Sequence of chain 1.DA:
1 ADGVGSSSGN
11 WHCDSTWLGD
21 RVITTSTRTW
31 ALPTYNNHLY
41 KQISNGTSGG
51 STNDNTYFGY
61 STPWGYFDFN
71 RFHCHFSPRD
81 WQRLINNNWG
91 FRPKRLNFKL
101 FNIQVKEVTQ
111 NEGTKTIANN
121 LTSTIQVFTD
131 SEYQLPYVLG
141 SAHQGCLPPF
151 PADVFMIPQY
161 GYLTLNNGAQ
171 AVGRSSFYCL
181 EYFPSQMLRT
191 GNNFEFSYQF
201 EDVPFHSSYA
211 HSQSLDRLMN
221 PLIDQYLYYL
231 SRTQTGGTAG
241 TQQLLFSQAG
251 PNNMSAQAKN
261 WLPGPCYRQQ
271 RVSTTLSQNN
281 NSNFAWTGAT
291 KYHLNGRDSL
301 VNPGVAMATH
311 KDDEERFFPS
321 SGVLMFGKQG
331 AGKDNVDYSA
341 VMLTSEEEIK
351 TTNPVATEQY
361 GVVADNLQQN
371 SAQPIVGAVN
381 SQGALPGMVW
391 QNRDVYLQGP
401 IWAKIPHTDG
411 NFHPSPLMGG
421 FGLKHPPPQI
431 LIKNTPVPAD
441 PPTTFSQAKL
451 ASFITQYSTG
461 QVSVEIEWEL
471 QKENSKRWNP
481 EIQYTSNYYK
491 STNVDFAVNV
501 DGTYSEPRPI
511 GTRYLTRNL

Binding-site contacts:
Ligand atom P contacts residue DC1 of chain 1.OD at 1.6 Å.
Ligand atom O5' contacts residue DC1 of chain 1.OD at 2.5 Å (h-bond).
Ligand atom O5' contacts residue ASP409 of chain 1.LA at 3.6 Å.
Ligand atom O4' contacts residue DC1 of chain 1.OD at 3.3 Å.
Ligand atom C5 contacts residue PRO414 of chain 1.DA at 4.1 Å (hydrophobic).
Ligand atom C2 contacts residue ILE405 of chain 1.DA at 4.1 Å (hydrophobic).
Ligand atom N3 contacts residue PRO414 of chain 1.DA at 3.9 Å.
Ligand atom C8 contacts residue PRO204 of chain 1.DA at 4.1 Å (hydrophobic).
Ligand atom N1 contacts residue PRO414 of chain 1.DA at 3.5 Å (h-bond).
Ligand atom N1 contacts residue GLY422 of chain 1.DA at 3.0 Å (h-bond).
Ligand atom C5' contacts residue HIS413 of chain 1.DA at 3.7 Å.
Ligand atom N7 contacts residue SER415 of chain 1.DA at 3.8 Å.
Ligand atom N6 contacts residue GLY422 of chain 1.DA at 3.1 Å (h-bond).
Ligand atom C5 contacts residue PRO204 of chain 1.DA at 3.9 Å (hydrophobic).
Ligand atom C3' contacts residue HIS413 of chain 1.DA at 3.6 Å.
Ligand atom N6 contacts residue PRO416 of chain 1.DA at 3.9 Å.
Ligand atom C4 contacts residue PRO204 of chain 1.DA at 4.0 Å (hydrophobic).
Ligand atom C4' contacts residue DC1 of chain 1.OD at 4.1 Å.
Ligand atom C2' contacts residue PRO414 of chain 1.DA at 3.5 Å (hydrophobic).
Ligand atom O3' contacts residue HIS413 of chain 1.DA at 4.1 Å.
Ligand atom C5' contacts residue ASP409 of chain 1.LA at 4.0 Å.
Ligand atom N6 contacts residue PRO414 of chain 1.DA at 3.7 Å.
Ligand atom C5' contacts residue DC1 of chain 1.OD at 3.9 Å.
Ligand atom C6 contacts residue PRO414 of chain 1.DA at 3.5 Å (hydrophobic).
Ligand atom N1 contacts residue VAL203 of chain 1.DA at 4.0 Å.
Ligand atom C6 contacts residue GLY422 of chain 1.DA at 3.8 Å.
Ligand atom C1' contacts residue DC1 of chain 1.OD at 3.9 Å.
Ligand atom OP1 contacts residue ASN411 of chain 1.LA at 3.6 Å.
Ligand atom N7 contacts residue HIS413 of chain 1.DA at 4.0 Å.
Ligand atom N6 contacts residue SER415 of chain 1.DA at 3.4 Å.
Ligand atom C6 contacts residue SER415 of chain 1.DA at 4.0 Å.
Ligand atom N7 contacts residue PRO204 of chain 1.DA at 4.0 Å.
Ligand atom C8 contacts residue HIS413 of chain 1.DA at 3.6 Å.
Ligand atom N6 contacts residue GLY420 of chain 1.DA at 4.2 Å.
Ligand atom C2 contacts residue GLY422 of chain 1.DA at 3.5 Å.
Ligand atom OP2 contacts residue DC1 of chain 1.OD at 2.5 Å (h-bond).
Ligand atom N6 contacts residue PHE421 of chain 1.DA at 4.1 Å.
Ligand atom OP1 contacts residue DC1 of chain 1.OD at 2.5 Å (h-bond).
Ligand atom N9 contacts residue PRO204 of chain 1.DA at 4.2 Å.
Ligand atom C2 contacts residue PRO414 of chain 1.DA at 4.1 Å (hydrophobic).

Sequence of chain 1.LA:
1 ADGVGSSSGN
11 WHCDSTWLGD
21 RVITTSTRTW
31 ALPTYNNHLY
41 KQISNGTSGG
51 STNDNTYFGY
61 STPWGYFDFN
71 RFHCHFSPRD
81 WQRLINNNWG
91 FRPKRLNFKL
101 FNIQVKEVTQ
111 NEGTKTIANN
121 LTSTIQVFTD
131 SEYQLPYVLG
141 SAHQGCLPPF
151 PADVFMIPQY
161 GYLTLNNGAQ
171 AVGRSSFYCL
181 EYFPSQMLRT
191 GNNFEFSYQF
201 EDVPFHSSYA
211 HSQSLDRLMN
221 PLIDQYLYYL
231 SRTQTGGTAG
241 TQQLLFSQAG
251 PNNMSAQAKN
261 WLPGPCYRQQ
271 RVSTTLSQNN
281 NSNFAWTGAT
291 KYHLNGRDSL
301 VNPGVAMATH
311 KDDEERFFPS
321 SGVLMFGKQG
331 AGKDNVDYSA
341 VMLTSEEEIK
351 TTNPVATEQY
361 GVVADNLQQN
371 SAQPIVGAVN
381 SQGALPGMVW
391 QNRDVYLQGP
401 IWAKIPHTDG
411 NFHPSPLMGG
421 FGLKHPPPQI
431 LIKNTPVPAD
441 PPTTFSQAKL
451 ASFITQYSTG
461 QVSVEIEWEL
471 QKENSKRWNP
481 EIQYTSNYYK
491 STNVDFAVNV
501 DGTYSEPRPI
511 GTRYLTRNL

This small molecule binds to this protein.
Small molecule (SMILES): Nc1ncnc2c1ncn2[C@H]1C[C@H](O)[C@@H](COP(=O)(O)O)O1